Binding-site contacts:
Ligand atom C8 contacts residue ASN1020 of chain 1.A at 3.4 Å.
Ligand atom O5 contacts residue VAL1016 of chain 1.A at 3.6 Å.
Ligand atom C1 contacts residue ASN1020 of chain 1.A at 1.3 Å.
Ligand atom O6 contacts residue VAL1016 of chain 1.A at 3.1 Å.
Ligand atom C4 contacts residue ASN1020 of chain 1.A at 3.9 Å.
Ligand atom C6 contacts residue VAL1016 of chain 1.A at 3.9 Å (hydrophobic).
Ligand atom C5 contacts residue VAL1016 of chain 1.A at 4.2 Å (hydrophobic).
Ligand atom C8 contacts residue CYS1014 of chain 1.A at 4.4 Å (hydrophobic).
Ligand atom C5 contacts residue ASN1020 of chain 1.A at 3.4 Å.
Ligand atom C6 contacts residue ASN1020 of chain 1.A at 4.4 Å.
Ligand atom C3 contacts residue ASN1020 of chain 1.A at 3.6 Å.
Ligand atom C7 contacts residue ASN1020 of chain 1.A at 3.3 Å.
Ligand atom O7 contacts residue ILE1021 of chain 1.A at 4.1 Å.
Ligand atom C2 contacts residue ASN1020 of chain 1.A at 2.3 Å.
Ligand atom O7 contacts residue ASN1020 of chain 1.A at 3.7 Å.
Ligand atom C8 contacts residue CYS967 of chain 1.A at 4.4 Å (hydrophobic).
Ligand atom O5 contacts residue ASN1020 of chain 1.A at 2.0 Å (h-bond).
Ligand atom N2 contacts residue ASN1020 of chain 1.A at 3.0 Å (h-bond).

Sequence of chain 1.A:
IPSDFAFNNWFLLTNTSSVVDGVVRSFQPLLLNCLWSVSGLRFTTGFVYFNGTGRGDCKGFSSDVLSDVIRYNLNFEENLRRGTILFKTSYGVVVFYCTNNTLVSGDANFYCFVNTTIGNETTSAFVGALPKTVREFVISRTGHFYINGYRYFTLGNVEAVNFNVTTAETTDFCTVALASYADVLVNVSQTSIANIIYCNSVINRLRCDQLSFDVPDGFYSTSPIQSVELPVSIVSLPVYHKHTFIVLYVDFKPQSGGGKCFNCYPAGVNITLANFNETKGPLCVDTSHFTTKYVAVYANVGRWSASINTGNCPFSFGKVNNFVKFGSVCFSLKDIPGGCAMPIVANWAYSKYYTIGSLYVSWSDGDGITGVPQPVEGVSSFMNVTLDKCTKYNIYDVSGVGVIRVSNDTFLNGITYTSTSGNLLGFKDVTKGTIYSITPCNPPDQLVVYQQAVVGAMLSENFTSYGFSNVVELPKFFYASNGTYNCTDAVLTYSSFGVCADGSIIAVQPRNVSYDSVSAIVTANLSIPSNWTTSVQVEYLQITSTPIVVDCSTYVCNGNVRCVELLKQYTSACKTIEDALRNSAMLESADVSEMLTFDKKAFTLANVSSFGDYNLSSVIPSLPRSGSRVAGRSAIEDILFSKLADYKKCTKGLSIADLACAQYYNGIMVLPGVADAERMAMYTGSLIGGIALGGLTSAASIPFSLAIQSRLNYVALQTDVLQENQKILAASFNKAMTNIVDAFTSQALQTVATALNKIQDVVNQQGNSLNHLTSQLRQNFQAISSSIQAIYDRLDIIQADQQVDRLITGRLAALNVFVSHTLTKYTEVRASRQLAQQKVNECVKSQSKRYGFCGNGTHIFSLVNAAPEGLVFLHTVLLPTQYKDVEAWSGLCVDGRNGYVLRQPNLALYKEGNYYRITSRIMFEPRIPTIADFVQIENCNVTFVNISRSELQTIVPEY

The protein below binds the small molecule below.
Small molecule (SMILES): CC(=O)N[C@@H]1[C@@H](O)[C@H](O)[C@@H](CO)O[C@H]1O